A small-molecule ligand and the protein it binds are described below.
Small molecule (SMILES): CC(=O)N[C@@H]1[C@@H](O)[C@H](O)[C@@H](CO)O[C@H]1O

Sequence of chain 48.A:
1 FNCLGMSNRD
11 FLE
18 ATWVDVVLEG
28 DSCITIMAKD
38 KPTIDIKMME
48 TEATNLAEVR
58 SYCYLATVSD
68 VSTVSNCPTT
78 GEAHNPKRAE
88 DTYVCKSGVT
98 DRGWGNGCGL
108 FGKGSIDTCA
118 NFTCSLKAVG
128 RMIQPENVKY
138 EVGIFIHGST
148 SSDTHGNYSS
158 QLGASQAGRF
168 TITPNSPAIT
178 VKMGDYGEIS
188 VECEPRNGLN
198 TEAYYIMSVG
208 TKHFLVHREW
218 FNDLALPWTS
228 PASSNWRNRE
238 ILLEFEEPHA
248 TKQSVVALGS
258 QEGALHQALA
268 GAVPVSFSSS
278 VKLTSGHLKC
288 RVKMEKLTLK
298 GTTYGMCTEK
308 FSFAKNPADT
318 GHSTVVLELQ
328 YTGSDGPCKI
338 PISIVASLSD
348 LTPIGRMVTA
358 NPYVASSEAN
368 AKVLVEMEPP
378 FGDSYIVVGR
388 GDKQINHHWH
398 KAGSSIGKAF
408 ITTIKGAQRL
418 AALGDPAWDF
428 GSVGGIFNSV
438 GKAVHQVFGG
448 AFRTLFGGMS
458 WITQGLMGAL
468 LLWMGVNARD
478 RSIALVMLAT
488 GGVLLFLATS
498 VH

Binding-site contacts:
Ligand atom N2 contacts residue ASN154 of chain 48.A at 3.0 Å (h-bond).
Ligand atom C7 contacts residue ASN154 of chain 48.A at 3.4 Å.
Ligand atom O5 contacts residue ASN154 of chain 48.A at 2.4 Å (h-bond).
Ligand atom C1 contacts residue ASN154 of chain 48.A at 1.4 Å.
Ligand atom C4 contacts residue ASN154 of chain 48.A at 4.2 Å.
Ligand atom C8 contacts residue ASN154 of chain 48.A at 3.9 Å.
Ligand atom O7 contacts residue ASN154 of chain 48.A at 3.6 Å.
Ligand atom C2 contacts residue SER156 of chain 48.A at 4.3 Å.
Ligand atom C5 contacts residue SER156 of chain 48.A at 3.9 Å.
Ligand atom C3 contacts residue ASN154 of chain 48.A at 3.9 Å.
Ligand atom C2 contacts residue ASN154 of chain 48.A at 2.5 Å.
Ligand atom C1 contacts residue SER156 of chain 48.A at 3.3 Å.
Ligand atom C5 contacts residue ASN154 of chain 48.A at 3.6 Å.
Ligand atom N2 contacts residue SER156 of chain 48.A at 4.2 Å.
Ligand atom O5 contacts residue SER156 of chain 48.A at 3.9 Å.